This protein binds this small molecule.
Small molecule (SMILES): Nc1ncnc2c1ncn2[C@@H]1O[C@H](CNCC#Cc2nc3c(N)ncnc3n2[C@@H]2O[C@H](CO)[C@@H](O)[C@H]2O)[C@@H](O)[C@H]1O

Binding-site contacts:
Ligand atom NAW contacts residue ASN122 of chain 4.A at 2.9 Å (h-bond).
Ligand atom O2' contacts residue HIS71 of chain 4.A at 3.7 Å.
Ligand atom NAT contacts residue PHE74 of chain 4.A at 3.5 Å.
Ligand atom CAO contacts residue ASP45 of chain 4.A at 3.7 Å.
Ligand atom N6 contacts residue TYR163 of chain 4.A at 3.6 Å.
Ligand atom N1 contacts residue ILE187 of chain 1.A at 3.3 Å.
Ligand atom CAG contacts residue TYR163 of chain 4.A at 3.7 Å (hydrophobic).
Ligand atom OBJ contacts residue TYR163 of chain 4.A at 3.3 Å (h-bond).
Ligand atom CAQ contacts residue ASP45 of chain 4.A at 3.7 Å.
Ligand atom CAL contacts residue GLY46 of chain 4.A at 3.6 Å.
Ligand atom CAU contacts residue ALA162 of chain 4.A at 3.5 Å (hydrophobic).
Ligand atom NAT contacts residue THR161 of chain 4.A at 2.6 Å (h-bond).
Ligand atom NAX contacts residue TYR75 of chain 4.A at 3.5 Å (h-bond).
Ligand atom OBJ contacts residue ALA162 of chain 4.A at 3.2 Å.
Ligand atom C2 contacts residue SER166 of chain 4.A at 3.1 Å.
Ligand atom N1 contacts residue ALA185 of chain 1.A at 3.6 Å (h-bond).
Ligand atom CAH contacts residue GLU123 of chain 4.A at 3.4 Å.
Ligand atom C6 contacts residue TYR163 of chain 4.A at 3.6 Å (hydrophobic).
Ligand atom N3 contacts residue TYR163 of chain 4.A at 3.4 Å.
Ligand atom C2 contacts residue TYR163 of chain 4.A at 3.7 Å (hydrophobic).
Ligand atom CAS contacts residue THR161 of chain 4.A at 3.2 Å.
Ligand atom CAV contacts residue ALA162 of chain 4.A at 3.5 Å (hydrophobic).
Ligand atom NAX contacts residue ASN122 of chain 4.A at 3.1 Å (h-bond).
Ligand atom NAP contacts residue ASP45 of chain 4.A at 3.6 Å.
Ligand atom NAX contacts residue SER158 of chain 4.A at 3.1 Å (h-bond).
Ligand atom OBJ contacts residue ASN122 of chain 4.A at 3.4 Å (h-bond).
Ligand atom CAS contacts residue PHE74 of chain 4.A at 3.3 Å (hydrophobic).
Ligand atom OBI contacts residue ASN122 of chain 4.A at 3.3 Å (h-bond).
Ligand atom OBI contacts residue GLU123 of chain 4.A at 2.7 Å (salt-bridge).
Ligand atom OBJ contacts residue GLU123 of chain 4.A at 2.6 Å (salt-bridge).
Ligand atom CAG contacts residue GLU123 of chain 4.A at 3.4 Å.
Ligand atom CAU contacts residue THR161 of chain 4.A at 3.5 Å.
Ligand atom O3' contacts residue ASN189 of chain 1.A at 3.1 Å (h-bond).
Ligand atom CAO contacts residue ASN122 of chain 4.A at 3.7 Å.
Ligand atom N1 contacts residue SER166 of chain 4.A at 3.3 Å (h-bond).
Ligand atom N6 contacts residue ALA185 of chain 1.A at 3.0 Å (h-bond).
Ligand atom C2 contacts residue ILE187 of chain 1.A at 3.5 Å (hydrophobic).
Ligand atom N6 contacts residue ASP150 of chain 1.A at 3.0 Å (salt-bridge).
Ligand atom CAN contacts residue ASP45 of chain 4.A at 3.6 Å.
Ligand atom O2' contacts residue ASP45 of chain 4.A at 3.2 Å (salt-bridge).

Sequence of chain 4.A:
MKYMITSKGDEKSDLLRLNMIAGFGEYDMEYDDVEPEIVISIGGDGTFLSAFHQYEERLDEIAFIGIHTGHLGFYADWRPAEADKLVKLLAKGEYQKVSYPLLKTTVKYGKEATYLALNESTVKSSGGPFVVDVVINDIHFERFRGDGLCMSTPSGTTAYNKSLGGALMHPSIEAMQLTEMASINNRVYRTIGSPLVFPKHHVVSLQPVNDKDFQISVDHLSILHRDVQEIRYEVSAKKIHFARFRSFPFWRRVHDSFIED

Sequence of chain 1.A:
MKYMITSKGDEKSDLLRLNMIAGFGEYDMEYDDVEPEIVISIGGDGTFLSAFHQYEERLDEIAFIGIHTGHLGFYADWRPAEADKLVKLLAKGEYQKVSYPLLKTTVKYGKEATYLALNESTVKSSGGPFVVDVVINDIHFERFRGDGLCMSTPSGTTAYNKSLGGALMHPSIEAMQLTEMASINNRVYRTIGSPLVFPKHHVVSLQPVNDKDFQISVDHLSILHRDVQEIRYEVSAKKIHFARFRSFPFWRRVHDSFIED